A small-molecule ligand and the protein it binds are described below.
Small molecule (SMILES): OC[C@H]1O[C@H](O[C@H]2[C@H](O)[C@@H](O)[C@@H](O)O[C@@H]2CO)[C@H](O)[C@@H](O)[C@@H]1O

Sequence of chain 2.B:
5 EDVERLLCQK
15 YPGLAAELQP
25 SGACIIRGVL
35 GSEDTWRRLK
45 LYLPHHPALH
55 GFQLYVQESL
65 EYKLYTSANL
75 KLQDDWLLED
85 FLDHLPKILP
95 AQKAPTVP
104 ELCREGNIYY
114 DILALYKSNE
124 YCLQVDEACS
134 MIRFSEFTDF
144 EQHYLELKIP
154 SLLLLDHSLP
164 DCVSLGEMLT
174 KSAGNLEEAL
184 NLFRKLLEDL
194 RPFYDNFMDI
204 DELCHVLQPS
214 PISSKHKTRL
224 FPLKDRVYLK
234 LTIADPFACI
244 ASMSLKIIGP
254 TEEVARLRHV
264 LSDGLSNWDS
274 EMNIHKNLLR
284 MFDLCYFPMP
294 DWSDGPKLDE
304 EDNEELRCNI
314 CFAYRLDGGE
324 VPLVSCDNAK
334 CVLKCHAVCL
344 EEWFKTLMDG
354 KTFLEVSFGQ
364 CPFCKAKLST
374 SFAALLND

Binding-site contacts:
Ligand atom O4 contacts residue TYR289 of chain 2.B at 3.5 Å.
Ligand atom C1 contacts residue ASP294 of chain 2.B at 3.1 Å.
Ligand atom O3 contacts residue MET292 of chain 2.B at 2.5 Å (h-bond).
Ligand atom O5 contacts residue ASP294 of chain 2.B at 3.0 Å (salt-bridge).
Ligand atom C3 contacts residue TYR289 of chain 2.B at 3.8 Å (hydrophobic).
Ligand atom C5 contacts residue SER296 of chain 2.B at 4.1 Å.
Ligand atom C4 contacts residue ASP294 of chain 2.B at 3.9 Å.
Ligand atom O3 contacts residue ASP294 of chain 2.B at 4.4 Å.
Ligand atom O2 contacts residue MET292 of chain 2.B at 4.4 Å.
Ligand atom O6 contacts residue ASP297 of chain 2.B at 2.9 Å (salt-bridge).
Ligand atom O3 contacts residue PHE290 of chain 2.B at 4.0 Å.
Ligand atom O6 contacts residue SER296 of chain 2.B at 3.2 Å (h-bond).
Ligand atom C6 contacts residue ASP297 of chain 2.B at 4.2 Å.
Ligand atom O4 contacts residue ASP297 of chain 2.B at 4.3 Å.
Ligand atom C4 contacts residue TYR289 of chain 2.B at 3.8 Å (hydrophobic).
Ligand atom O5 contacts residue SER296 of chain 2.B at 3.4 Å (h-bond).
Ligand atom C2 contacts residue ASP294 of chain 2.B at 3.5 Å.
Ligand atom C5 contacts residue TYR289 of chain 2.B at 3.7 Å (hydrophobic).
Ligand atom C4 contacts residue ASP297 of chain 2.B at 4.3 Å.
Ligand atom O6 contacts residue ASP294 of chain 2.B at 4.5 Å.
Ligand atom O3 contacts residue TYR289 of chain 2.B at 4.2 Å.
Ligand atom C3 contacts residue MET292 of chain 2.B at 3.5 Å (hydrophobic).
Ligand atom C6 contacts residue TYR289 of chain 2.B at 3.8 Å (hydrophobic).
Ligand atom C4 contacts residue MET292 of chain 2.B at 3.6 Å (hydrophobic).
Ligand atom O2 contacts residue ASP294 of chain 2.B at 4.4 Å.
Ligand atom C3 contacts residue ASP294 of chain 2.B at 4.3 Å.
Ligand atom C6 contacts residue SER296 of chain 2.B at 3.7 Å.
Ligand atom O2 contacts residue TYR289 of chain 2.B at 4.5 Å.
Ligand atom O4 contacts residue ASP294 of chain 2.B at 4.4 Å.
Ligand atom O3 contacts residue PRO291 of chain 2.B at 4.2 Å.
Ligand atom C2 contacts residue MET292 of chain 2.B at 4.3 Å (hydrophobic).
Ligand atom C5 contacts residue ASP294 of chain 2.B at 4.2 Å.
Ligand atom O4 contacts residue MET292 of chain 2.B at 3.6 Å (h-bond).